Binding-site contacts:
Ligand atom N contacts residue ASN492 of chain 7.QA at 3.3 Å (h-bond).
Ligand atom CB contacts residue ASN492 of chain 7.QA at 3.8 Å.
Ligand atom C contacts residue ARG442 of chain 7.QA at 4.4 Å.
Ligand atom CD1 contacts residue PRO438 of chain 7.QA at 4.4 Å (hydrophobic).
Ligand atom N contacts residue ARG442 of chain 7.QA at 4.2 Å.
Ligand atom CB contacts residue GLY495 of chain 7.QA at 3.9 Å.
Ligand atom O contacts residue ASN492 of chain 7.QA at 4.2 Å.
Ligand atom CE1 contacts residue ILE434 of chain 7.QA at 3.9 Å (hydrophobic).
Ligand atom CG contacts residue ASN492 of chain 7.QA at 4.3 Å.
Ligand atom C contacts residue ASN492 of chain 7.QA at 4.0 Å.
Ligand atom N contacts residue SER491 of chain 7.QA at 4.1 Å.
Ligand atom CB contacts residue PHE496 of chain 7.QA at 3.9 Å (hydrophobic).
Ligand atom CD1 contacts residue ASN492 of chain 7.QA at 3.9 Å.
Ligand atom CD1 contacts residue PHE496 of chain 7.QA at 3.7 Å (hydrophobic).
Ligand atom CD2 contacts residue ARG442 of chain 7.QA at 3.5 Å.
Ligand atom CZ contacts residue PHE496 of chain 7.QA at 3.9 Å (hydrophobic).
Ligand atom CG contacts residue GLY495 of chain 7.QA at 4.4 Å.
Ligand atom CE2 contacts residue PRO438 of chain 7.QA at 3.7 Å (hydrophobic).
Ligand atom CG contacts residue PHE496 of chain 7.QA at 4.0 Å (hydrophobic).
Ligand atom CA contacts residue ASN492 of chain 7.QA at 3.3 Å.
Ligand atom CD2 contacts residue PRO438 of chain 7.QA at 4.4 Å (hydrophobic).
Ligand atom CA contacts residue ARG442 of chain 7.QA at 3.6 Å.
Ligand atom O contacts residue ARG442 of chain 7.QA at 4.3 Å.
Ligand atom CD1 contacts residue ILE434 of chain 7.QA at 4.1 Å (hydrophobic).
Ligand atom CE1 contacts residue PRO438 of chain 7.QA at 3.8 Å (hydrophobic).
Ligand atom CE2 contacts residue ARG442 of chain 7.QA at 3.6 Å.
Ligand atom CZ contacts residue PRO438 of chain 7.QA at 3.4 Å (hydrophobic).
Ligand atom CE1 contacts residue PHE496 of chain 7.QA at 3.6 Å (hydrophobic).
Ligand atom O contacts residue PRO438 of chain 7.QA at 4.0 Å.

Sequence of chain 7.QA:
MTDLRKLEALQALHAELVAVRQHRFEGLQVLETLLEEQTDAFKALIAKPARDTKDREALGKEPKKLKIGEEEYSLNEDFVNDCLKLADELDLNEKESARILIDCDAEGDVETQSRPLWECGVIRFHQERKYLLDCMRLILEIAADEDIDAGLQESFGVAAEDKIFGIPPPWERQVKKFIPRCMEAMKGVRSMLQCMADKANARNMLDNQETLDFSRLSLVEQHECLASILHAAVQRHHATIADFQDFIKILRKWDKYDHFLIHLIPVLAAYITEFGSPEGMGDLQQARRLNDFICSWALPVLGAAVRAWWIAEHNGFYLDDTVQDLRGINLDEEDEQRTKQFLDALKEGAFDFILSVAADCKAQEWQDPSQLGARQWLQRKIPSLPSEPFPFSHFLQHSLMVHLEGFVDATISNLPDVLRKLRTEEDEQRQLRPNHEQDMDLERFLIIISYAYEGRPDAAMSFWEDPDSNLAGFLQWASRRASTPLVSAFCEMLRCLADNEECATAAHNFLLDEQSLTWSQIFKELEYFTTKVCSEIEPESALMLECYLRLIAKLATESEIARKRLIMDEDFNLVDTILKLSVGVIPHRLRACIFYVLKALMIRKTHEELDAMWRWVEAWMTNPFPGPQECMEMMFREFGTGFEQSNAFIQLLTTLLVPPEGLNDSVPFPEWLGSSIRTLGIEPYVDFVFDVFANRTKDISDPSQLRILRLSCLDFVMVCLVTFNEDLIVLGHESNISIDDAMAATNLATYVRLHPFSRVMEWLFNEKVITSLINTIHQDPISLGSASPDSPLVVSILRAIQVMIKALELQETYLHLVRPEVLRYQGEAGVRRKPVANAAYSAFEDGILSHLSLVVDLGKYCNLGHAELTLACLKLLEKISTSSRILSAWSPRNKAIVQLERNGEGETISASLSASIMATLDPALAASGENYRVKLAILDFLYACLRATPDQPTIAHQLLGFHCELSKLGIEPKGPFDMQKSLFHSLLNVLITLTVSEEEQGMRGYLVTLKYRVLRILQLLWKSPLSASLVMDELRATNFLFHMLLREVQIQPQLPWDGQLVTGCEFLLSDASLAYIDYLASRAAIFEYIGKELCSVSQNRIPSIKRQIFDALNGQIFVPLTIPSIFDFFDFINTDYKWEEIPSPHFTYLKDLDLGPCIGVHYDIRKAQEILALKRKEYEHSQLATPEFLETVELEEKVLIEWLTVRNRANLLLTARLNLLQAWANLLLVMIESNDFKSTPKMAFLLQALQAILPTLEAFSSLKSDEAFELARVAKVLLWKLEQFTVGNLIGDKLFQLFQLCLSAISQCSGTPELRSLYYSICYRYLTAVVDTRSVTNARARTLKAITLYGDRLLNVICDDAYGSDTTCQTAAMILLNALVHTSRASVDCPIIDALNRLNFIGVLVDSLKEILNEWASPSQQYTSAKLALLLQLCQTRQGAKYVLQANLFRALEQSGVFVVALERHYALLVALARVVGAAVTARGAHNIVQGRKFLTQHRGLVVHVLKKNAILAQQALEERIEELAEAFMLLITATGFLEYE

The protein below binds the small molecule below.
Small molecule (SMILES): N[C@@H](Cc1ccccc1)C(=O)NCC=O